Sequence of chain 1.B:
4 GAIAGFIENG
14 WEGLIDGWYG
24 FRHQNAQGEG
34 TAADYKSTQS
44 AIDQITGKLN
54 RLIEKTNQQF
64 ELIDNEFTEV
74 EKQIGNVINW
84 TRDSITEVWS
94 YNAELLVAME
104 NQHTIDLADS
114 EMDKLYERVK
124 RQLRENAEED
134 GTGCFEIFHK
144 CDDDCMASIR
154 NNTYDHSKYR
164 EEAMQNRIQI

Binding-site contacts:
Ligand atom C5 contacts residue ASN82 of chain 1.B at 3.7 Å.
Ligand atom C7 contacts residue GLY78 of chain 1.B at 3.7 Å.
Ligand atom C8 contacts residue GLU72 of chain 1.B at 4.3 Å.
Ligand atom O7 contacts residue ASN79 of chain 1.B at 3.4 Å (h-bond).
Ligand atom C8 contacts residue ASN79 of chain 1.B at 3.4 Å.
Ligand atom O7 contacts residue LYS75 of chain 1.B at 4.2 Å.
Ligand atom C8 contacts residue GLY78 of chain 1.B at 3.5 Å.
Ligand atom N2 contacts residue ASN82 of chain 1.B at 2.9 Å (h-bond).
Ligand atom C2 contacts residue ASN82 of chain 1.B at 2.5 Å.
Ligand atom C7 contacts residue ASN82 of chain 1.B at 3.6 Å.
Ligand atom N2 contacts residue GLY78 of chain 1.B at 3.6 Å (h-bond).
Ligand atom C7 contacts residue ASN79 of chain 1.B at 3.6 Å.
Ligand atom C1 contacts residue ASN82 of chain 1.B at 1.4 Å.
Ligand atom O5 contacts residue ASN82 of chain 1.B at 2.4 Å (h-bond).
Ligand atom O7 contacts residue ASN82 of chain 1.B at 3.8 Å.
Ligand atom C8 contacts residue LYS75 of chain 1.B at 3.8 Å.
Ligand atom C1 contacts residue GLY78 of chain 1.B at 4.2 Å.
Ligand atom O3 contacts residue GLU72 of chain 1.B at 3.6 Å (salt-bridge).
Ligand atom C4 contacts residue ASN82 of chain 1.B at 4.2 Å.
Ligand atom C3 contacts residue ASN82 of chain 1.B at 3.8 Å.

The protein below binds the small molecule below.
Small molecule (SMILES): CC(=O)N[C@@H]1[C@@H](O)[C@H](O)[C@@H](CO)O[C@H]1O